Sequence of chain 1.A:
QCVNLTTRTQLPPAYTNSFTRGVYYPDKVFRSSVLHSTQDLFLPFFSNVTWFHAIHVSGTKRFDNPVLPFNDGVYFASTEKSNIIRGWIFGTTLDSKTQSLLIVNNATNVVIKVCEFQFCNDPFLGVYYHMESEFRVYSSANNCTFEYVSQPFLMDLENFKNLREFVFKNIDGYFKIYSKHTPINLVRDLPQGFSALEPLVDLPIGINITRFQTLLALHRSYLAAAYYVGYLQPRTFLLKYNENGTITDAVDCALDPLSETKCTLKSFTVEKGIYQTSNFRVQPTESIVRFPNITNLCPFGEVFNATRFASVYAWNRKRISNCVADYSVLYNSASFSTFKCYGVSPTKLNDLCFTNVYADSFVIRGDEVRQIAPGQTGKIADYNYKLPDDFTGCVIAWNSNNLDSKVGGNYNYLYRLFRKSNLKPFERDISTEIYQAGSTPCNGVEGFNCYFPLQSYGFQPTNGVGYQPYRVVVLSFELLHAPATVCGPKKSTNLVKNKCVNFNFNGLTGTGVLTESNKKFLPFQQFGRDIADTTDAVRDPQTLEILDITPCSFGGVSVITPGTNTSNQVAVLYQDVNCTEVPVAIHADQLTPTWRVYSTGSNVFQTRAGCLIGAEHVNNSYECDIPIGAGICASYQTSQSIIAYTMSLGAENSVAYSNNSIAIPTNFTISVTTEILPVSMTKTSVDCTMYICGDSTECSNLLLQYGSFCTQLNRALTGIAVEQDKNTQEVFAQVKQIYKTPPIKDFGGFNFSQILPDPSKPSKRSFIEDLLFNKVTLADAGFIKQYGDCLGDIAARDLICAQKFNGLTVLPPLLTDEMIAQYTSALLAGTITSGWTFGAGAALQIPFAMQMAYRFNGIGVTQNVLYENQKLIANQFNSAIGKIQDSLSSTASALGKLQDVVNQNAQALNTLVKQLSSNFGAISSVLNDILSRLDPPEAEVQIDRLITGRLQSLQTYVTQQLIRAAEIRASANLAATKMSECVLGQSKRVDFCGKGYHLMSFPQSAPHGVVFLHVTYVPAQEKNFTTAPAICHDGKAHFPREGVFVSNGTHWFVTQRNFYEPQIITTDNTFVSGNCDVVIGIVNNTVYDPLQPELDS

A protein and the small-molecule ligand that binds it are described below.
Small molecule (SMILES): CC(=O)N[C@H]1[C@H](O[C@H]2[C@H](O)[C@@H](NC(C)=O)CO[C@@H]2CO)O[C@H](CO)[C@@H](O)[C@@H]1O

Binding-site contacts:
Ligand atom C7 contacts residue ASN460 of chain 1.G at 4.5 Å.
Ligand atom N2 contacts residue ASN234 of chain 1.A at 3.0 Å (h-bond).
Ligand atom C8 contacts residue LYS462 of chain 1.G at 3.9 Å.
Ligand atom O3 contacts residue SER459 of chain 1.G at 4.2 Å.
Ligand atom O7 contacts residue GLU465 of chain 1.G at 4.1 Å.
Ligand atom C1 contacts residue ASN234 of chain 1.A at 1.4 Å.
Ligand atom O5 contacts residue ASN234 of chain 1.A at 2.3 Å (h-bond).
Ligand atom C7 contacts residue GLU465 of chain 1.G at 4.1 Å.
Ligand atom C6 contacts residue THR108 of chain 1.A at 4.4 Å.
Ligand atom O7 contacts residue ASN234 of chain 1.A at 4.0 Å.
Ligand atom O5 contacts residue THR108 of chain 1.A at 3.7 Å.
Ligand atom C1 contacts residue THR236 of chain 1.A at 3.9 Å.
Ligand atom C7 contacts residue ASN234 of chain 1.A at 3.6 Å.
Ligand atom C6 contacts residue LYS458 of chain 1.G at 4.1 Å.
Ligand atom O5 contacts residue THR236 of chain 1.A at 3.5 Å (h-bond).
Ligand atom O7 contacts residue ASN460 of chain 1.G at 4.2 Å.
Ligand atom C5 contacts residue ASN234 of chain 1.A at 3.6 Å.
Ligand atom O7 contacts residue ARG457 of chain 1.G at 3.2 Å (salt-bridge).
Ligand atom C1 contacts residue THR108 of chain 1.A at 4.3 Å.
Ligand atom C5 contacts residue THR236 of chain 1.A at 3.8 Å.
Ligand atom O7 contacts residue SER459 of chain 1.G at 4.2 Å.
Ligand atom C2 contacts residue ASN234 of chain 1.A at 2.5 Å.
Ligand atom C3 contacts residue ASN234 of chain 1.A at 3.8 Å.
Ligand atom O6 contacts residue THR108 of chain 1.A at 4.3 Å.
Ligand atom C7 contacts residue ARG457 of chain 1.G at 4.3 Å.
Ligand atom C4 contacts residue ASN234 of chain 1.A at 4.2 Å.
Ligand atom C8 contacts residue GLU465 of chain 1.G at 3.6 Å.
Ligand atom C8 contacts residue ASN460 of chain 1.G at 4.0 Å.
Ligand atom C6 contacts residue THR236 of chain 1.A at 4.2 Å.

Sequence of chain 1.G:
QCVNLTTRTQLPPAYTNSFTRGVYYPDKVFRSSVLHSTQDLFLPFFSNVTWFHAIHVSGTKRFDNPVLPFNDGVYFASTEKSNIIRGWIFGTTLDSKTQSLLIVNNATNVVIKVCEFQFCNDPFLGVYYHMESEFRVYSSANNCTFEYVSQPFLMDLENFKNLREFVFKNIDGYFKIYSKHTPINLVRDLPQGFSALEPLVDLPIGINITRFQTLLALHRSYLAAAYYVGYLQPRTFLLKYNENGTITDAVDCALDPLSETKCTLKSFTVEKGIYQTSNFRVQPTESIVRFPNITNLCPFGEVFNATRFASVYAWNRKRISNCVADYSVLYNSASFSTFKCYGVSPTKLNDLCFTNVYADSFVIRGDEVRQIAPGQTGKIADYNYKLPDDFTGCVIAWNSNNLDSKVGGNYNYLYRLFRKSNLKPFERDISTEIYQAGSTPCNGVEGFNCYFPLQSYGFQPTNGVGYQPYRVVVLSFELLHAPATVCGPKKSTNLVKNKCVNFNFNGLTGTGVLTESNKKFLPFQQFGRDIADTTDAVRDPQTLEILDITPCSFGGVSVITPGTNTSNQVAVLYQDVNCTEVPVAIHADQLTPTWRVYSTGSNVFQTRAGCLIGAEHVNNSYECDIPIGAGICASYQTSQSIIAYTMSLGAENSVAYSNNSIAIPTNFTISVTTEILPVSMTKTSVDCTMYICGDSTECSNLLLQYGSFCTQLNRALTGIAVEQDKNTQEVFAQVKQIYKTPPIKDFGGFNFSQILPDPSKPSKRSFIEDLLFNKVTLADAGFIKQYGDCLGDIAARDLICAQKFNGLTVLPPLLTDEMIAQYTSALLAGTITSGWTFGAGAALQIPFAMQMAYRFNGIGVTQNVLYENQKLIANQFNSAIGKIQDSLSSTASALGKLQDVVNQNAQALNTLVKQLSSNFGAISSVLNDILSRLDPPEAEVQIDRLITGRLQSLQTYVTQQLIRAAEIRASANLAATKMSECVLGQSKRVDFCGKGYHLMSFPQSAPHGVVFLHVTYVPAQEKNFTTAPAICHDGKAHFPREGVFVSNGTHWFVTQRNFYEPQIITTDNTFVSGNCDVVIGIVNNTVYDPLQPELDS